Sequence of chain 1.B:
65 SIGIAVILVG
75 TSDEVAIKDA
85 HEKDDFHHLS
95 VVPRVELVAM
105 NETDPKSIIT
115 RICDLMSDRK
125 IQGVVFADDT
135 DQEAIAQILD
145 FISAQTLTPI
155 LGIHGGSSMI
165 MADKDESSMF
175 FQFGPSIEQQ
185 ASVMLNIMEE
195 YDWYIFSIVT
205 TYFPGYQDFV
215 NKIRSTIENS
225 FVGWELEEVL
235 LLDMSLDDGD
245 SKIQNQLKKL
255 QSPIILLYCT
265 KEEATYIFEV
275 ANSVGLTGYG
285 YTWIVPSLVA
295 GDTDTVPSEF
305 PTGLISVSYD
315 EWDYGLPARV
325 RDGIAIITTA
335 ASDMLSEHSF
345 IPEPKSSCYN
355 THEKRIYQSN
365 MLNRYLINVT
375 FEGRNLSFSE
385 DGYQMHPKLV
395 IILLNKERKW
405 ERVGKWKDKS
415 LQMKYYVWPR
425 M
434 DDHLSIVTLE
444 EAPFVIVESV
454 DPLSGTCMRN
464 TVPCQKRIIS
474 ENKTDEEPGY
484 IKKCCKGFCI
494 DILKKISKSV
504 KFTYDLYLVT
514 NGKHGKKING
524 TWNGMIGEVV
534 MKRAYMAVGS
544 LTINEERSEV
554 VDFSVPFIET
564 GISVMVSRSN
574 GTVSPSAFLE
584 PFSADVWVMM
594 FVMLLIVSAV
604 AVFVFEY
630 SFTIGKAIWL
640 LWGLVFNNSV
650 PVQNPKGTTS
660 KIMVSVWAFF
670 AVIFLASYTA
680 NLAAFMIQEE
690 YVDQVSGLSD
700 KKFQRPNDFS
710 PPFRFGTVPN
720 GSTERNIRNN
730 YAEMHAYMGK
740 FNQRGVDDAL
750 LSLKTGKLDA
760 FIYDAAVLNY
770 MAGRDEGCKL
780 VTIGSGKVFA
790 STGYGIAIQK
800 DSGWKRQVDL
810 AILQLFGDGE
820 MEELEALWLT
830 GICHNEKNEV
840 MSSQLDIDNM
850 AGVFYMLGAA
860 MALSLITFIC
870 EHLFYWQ

Binding-site contacts:
Ligand atom O5 contacts residue ASN719 of chain 1.B at 2.4 Å (h-bond).
Ligand atom C8 contacts residue ARG743 of chain 1.B at 4.2 Å.
Ligand atom C8 contacts residue ASN719 of chain 1.B at 4.3 Å.
Ligand atom C5 contacts residue ASN719 of chain 1.B at 3.7 Å.
Ligand atom C1 contacts residue ASN719 of chain 1.B at 1.4 Å.
Ligand atom C8 contacts residue PRO718 of chain 1.B at 4.2 Å (hydrophobic).
Ligand atom N2 contacts residue ASN719 of chain 1.B at 2.9 Å (h-bond).
Ligand atom O7 contacts residue ASN719 of chain 1.B at 3.1 Å (h-bond).
Ligand atom C3 contacts residue ASN719 of chain 1.B at 3.8 Å.
Ligand atom C2 contacts residue ASN719 of chain 1.B at 2.4 Å.
Ligand atom O7 contacts residue LYS516 of chain 1.B at 4.4 Å.
Ligand atom C7 contacts residue ASN719 of chain 1.B at 3.2 Å.
Ligand atom C4 contacts residue ASN719 of chain 1.B at 4.2 Å.

A protein and the small-molecule ligand that binds it are described below.
Small molecule (SMILES): CC(=O)N[C@H]1[C@H](O[C@H]2[C@H](O)[C@@H](NC(C)=O)CO[C@@H]2CO)O[C@H](CO)[C@@H](O)[C@@H]1O